Binding-site contacts:
Ligand atom C2 contacts residue ASN657 of chain 1.C at 3.8 Å.
Ligand atom C8 contacts residue ASN657 of chain 1.C at 4.2 Å.
Ligand atom C6 contacts residue ASN657 of chain 1.C at 4.2 Å.
Ligand atom C1 contacts residue ASN657 of chain 1.C at 3.4 Å.

Sequence of chain 1.C:
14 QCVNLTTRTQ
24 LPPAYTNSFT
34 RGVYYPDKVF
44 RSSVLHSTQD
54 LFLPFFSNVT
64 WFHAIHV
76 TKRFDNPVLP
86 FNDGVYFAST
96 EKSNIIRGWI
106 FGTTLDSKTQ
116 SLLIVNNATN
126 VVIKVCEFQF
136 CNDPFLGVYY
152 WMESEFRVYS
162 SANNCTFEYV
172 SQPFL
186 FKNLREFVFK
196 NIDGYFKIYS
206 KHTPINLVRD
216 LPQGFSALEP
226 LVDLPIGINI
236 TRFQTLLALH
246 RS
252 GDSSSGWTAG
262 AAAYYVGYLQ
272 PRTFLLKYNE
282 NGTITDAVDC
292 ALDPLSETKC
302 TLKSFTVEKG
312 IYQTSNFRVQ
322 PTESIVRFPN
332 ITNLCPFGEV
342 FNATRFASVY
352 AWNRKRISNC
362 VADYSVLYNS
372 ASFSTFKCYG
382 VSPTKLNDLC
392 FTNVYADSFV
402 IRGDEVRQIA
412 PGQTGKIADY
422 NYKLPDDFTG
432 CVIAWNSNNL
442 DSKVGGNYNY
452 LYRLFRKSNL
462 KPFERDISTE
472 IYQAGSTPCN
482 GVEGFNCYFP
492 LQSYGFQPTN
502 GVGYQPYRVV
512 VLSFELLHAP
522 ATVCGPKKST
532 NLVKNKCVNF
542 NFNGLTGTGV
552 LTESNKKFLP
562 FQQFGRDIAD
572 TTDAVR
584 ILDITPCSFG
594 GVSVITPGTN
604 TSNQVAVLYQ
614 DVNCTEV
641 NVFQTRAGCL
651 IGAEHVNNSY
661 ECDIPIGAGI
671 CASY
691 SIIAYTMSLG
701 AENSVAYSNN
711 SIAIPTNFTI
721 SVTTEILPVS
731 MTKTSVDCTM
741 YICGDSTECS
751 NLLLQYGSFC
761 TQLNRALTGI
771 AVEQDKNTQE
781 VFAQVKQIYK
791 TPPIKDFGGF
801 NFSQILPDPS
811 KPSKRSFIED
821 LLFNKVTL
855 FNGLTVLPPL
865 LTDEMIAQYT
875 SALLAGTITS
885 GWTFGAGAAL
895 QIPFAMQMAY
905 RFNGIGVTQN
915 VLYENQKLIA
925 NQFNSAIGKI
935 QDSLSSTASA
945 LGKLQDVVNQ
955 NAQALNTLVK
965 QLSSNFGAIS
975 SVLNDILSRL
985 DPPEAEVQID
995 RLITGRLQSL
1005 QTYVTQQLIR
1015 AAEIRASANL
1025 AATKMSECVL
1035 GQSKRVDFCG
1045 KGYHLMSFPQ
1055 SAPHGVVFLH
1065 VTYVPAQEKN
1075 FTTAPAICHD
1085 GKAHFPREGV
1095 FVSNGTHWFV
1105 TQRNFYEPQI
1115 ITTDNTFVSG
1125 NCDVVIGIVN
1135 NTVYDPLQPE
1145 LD

This small molecule binds to this protein.
Small molecule (SMILES): CC(=O)N[C@@H]1[C@@H](O)[C@H](O)[C@@H](CO)O[C@H]1O